Sequence of chain 1.A:
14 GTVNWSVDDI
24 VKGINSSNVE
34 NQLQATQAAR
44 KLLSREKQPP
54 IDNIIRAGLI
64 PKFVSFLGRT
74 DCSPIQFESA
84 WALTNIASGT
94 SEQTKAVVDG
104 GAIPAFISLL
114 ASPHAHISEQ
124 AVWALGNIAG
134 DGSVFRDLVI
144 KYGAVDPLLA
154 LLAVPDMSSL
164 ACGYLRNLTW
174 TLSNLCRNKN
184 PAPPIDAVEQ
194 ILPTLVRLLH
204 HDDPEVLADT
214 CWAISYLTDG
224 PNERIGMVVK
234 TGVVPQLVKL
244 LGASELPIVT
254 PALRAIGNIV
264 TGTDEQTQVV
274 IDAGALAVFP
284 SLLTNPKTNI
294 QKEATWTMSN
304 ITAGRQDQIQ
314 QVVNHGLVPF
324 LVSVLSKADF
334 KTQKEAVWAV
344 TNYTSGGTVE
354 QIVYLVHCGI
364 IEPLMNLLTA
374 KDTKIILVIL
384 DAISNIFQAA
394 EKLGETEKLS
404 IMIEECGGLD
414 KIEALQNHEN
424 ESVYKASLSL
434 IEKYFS

A protein and the small-molecule ligand that binds it are described below.
Small molecule (SMILES): N[C@@H](CCCC[NH3+])C(=O)N[C@@H](CCCC[NH3+])C(=O)N[C@H](C=O)CO

Binding-site contacts:
Ligand atom CD contacts residue ASN303 of chain 1.A at 3.6 Å.
Ligand atom CB contacts residue THR264 of chain 1.A at 4.2 Å.
Ligand atom CG contacts residue GLY265 of chain 1.A at 3.9 Å.
Ligand atom CE contacts residue VAL263 of chain 1.A at 3.5 Å (hydrophobic).
Ligand atom O contacts residue ASN303 of chain 1.A at 3.2 Å (h-bond).
Ligand atom CD contacts residue TRP341 of chain 1.A at 3.6 Å (hydrophobic).
Ligand atom CD contacts residue ALA306 of chain 1.A at 4.1 Å (hydrophobic).
Ligand atom C contacts residue THR264 of chain 1.A at 4.3 Å.
Ligand atom CB contacts residue TRP299 of chain 1.A at 3.6 Å (hydrophobic).
Ligand atom O contacts residue THR264 of chain 1.A at 4.2 Å.
Ligand atom NZ contacts residue TRP299 of chain 1.A at 4.1 Å.
Ligand atom CE contacts residue THR270 of chain 1.A at 4.1 Å.
Ligand atom CE contacts residue SER302 of chain 1.A at 4.1 Å.
Ligand atom CA contacts residue ASN303 of chain 1.A at 3.2 Å.
Ligand atom O contacts residue TRP299 of chain 1.A at 2.9 Å (h-bond).
Ligand atom CE contacts residue GLU338 of chain 1.A at 4.1 Å.
Ligand atom C contacts residue ASN303 of chain 1.A at 3.5 Å.
Ligand atom CB contacts residue TRP299 of chain 1.A at 4.4 Å (hydrophobic).
Ligand atom OG contacts residue EDO1 of chain 1.N at 4.2 Å.
Ligand atom CG contacts residue VAL263 of chain 1.A at 4.2 Å (hydrophobic).
Ligand atom NZ contacts residue TRP341 of chain 1.A at 3.6 Å.
Ligand atom CB contacts residue ASN303 of chain 1.A at 3.7 Å.
Ligand atom CB contacts residue EDO1 of chain 1.N at 4.4 Å.
Ligand atom C contacts residue TRP299 of chain 1.A at 4.0 Å (hydrophobic).
Ligand atom O contacts residue THR264 of chain 1.A at 3.7 Å.
Ligand atom CD contacts residue VAL263 of chain 1.A at 3.3 Å (hydrophobic).
Ligand atom CG contacts residue THR264 of chain 1.A at 3.5 Å.
Ligand atom CE contacts residue GLY265 of chain 1.A at 3.4 Å.
Ligand atom CD contacts residue THR264 of chain 1.A at 4.2 Å.
Ligand atom OG contacts residue TRP299 of chain 1.A at 3.9 Å.
Ligand atom CD contacts residue GLY265 of chain 1.A at 4.0 Å.
Ligand atom NZ contacts residue ASN303 of chain 1.A at 3.0 Å (h-bond).
Ligand atom NZ contacts residue THR270 of chain 1.A at 2.9 Å (h-bond).
Ligand atom NZ contacts residue GLY265 of chain 1.A at 3.8 Å.
Ligand atom CE contacts residue TRP341 of chain 1.A at 3.5 Å (hydrophobic).
Ligand atom N contacts residue ASN303 of chain 1.A at 2.8 Å (h-bond).
Ligand atom NZ contacts residue VAL263 of chain 1.A at 2.9 Å (h-bond).
Ligand atom CB contacts residue THR264 of chain 1.A at 3.5 Å.
Ligand atom NZ contacts residue GLU338 of chain 1.A at 3.0 Å (salt-bridge).
Ligand atom CE contacts residue ASN303 of chain 1.A at 3.7 Å.